Sequence of chain 4.A:
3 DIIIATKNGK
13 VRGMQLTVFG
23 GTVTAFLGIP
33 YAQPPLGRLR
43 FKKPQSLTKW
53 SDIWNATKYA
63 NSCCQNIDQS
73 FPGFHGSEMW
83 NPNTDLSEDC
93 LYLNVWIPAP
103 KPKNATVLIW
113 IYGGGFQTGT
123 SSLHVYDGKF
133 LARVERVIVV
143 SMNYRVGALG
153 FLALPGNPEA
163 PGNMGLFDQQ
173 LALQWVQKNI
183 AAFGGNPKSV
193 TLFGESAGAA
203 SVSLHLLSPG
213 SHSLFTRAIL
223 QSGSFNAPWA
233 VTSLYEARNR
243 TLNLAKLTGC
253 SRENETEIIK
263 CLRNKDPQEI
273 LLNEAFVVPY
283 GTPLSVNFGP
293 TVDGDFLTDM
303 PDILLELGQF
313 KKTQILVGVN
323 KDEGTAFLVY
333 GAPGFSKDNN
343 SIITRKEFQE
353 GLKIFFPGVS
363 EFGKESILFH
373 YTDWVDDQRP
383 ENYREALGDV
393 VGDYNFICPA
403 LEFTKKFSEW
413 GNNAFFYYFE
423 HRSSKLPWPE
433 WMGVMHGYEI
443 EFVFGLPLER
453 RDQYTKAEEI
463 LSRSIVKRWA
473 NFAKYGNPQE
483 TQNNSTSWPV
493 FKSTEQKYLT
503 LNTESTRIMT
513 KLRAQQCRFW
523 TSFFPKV

A protein and the small-molecule ligand that binds it are described below.
Small molecule (SMILES): CC(=O)N[C@H]1[C@H](O[C@H]2[C@H](O)[C@@H](NC(C)=O)CO[C@@H]2CO[C@H]2O[C@@H](C)[C@@H](O)[C@@H](O)[C@@H]2O)O[C@H](CO)[C@@H](O)[C@@H]1O

Binding-site contacts:
Ligand atom C7 contacts residue ASN341 of chain 4.A at 3.3 Å.
Ligand atom C5 contacts residue GLY336 of chain 4.A at 4.2 Å.
Ligand atom N2 contacts residue GLY336 of chain 4.A at 4.4 Å.
Ligand atom O5 contacts residue SER338 of chain 4.A at 4.1 Å.
Ligand atom O7 contacts residue ASN342 of chain 4.A at 3.9 Å.
Ligand atom O7 contacts residue ASN341 of chain 4.A at 4.1 Å.
Ligand atom C5 contacts residue ASN341 of chain 4.A at 4.3 Å.
Ligand atom C8 contacts residue PRO335 of chain 4.A at 4.2 Å (hydrophobic).
Ligand atom C8 contacts residue ASN341 of chain 4.A at 3.3 Å.
Ligand atom C6 contacts residue SER338 of chain 4.A at 4.4 Å.
Ligand atom C1 contacts residue ASN341 of chain 4.A at 1.4 Å.
Ligand atom C8 contacts residue GLY336 of chain 4.A at 3.7 Å.
Ligand atom C5 contacts residue PHE337 of chain 4.A at 4.3 Å (hydrophobic).
Ligand atom C3 contacts residue GLY336 of chain 4.A at 4.1 Å.
Ligand atom C6 contacts residue SER338 of chain 4.A at 3.9 Å.
Ligand atom C6 contacts residue ASN341 of chain 4.A at 4.0 Å.
Ligand atom N2 contacts residue ASN341 of chain 4.A at 3.2 Å (h-bond).
Ligand atom C8 contacts residue PHE337 of chain 4.A at 3.6 Å (hydrophobic).
Ligand atom O5 contacts residue ASN341 of chain 4.A at 2.3 Å (h-bond).
Ligand atom O5 contacts residue SER338 of chain 4.A at 3.5 Å.
Ligand atom C1 contacts residue SER338 of chain 4.A at 3.8 Å.
Ligand atom C7 contacts residue GLY336 of chain 4.A at 3.5 Å.
Ligand atom C1 contacts residue GLY336 of chain 4.A at 4.2 Å.
Ligand atom C6 contacts residue PHE337 of chain 4.A at 3.9 Å (hydrophobic).
Ligand atom C4 contacts residue ASN341 of chain 4.A at 4.2 Å.
Ligand atom O4 contacts residue GLY336 of chain 4.A at 4.3 Å.
Ligand atom C8 contacts residue ALA334 of chain 4.A at 4.1 Å (hydrophobic).
Ligand atom C5 contacts residue ASN341 of chain 4.A at 3.6 Å.
Ligand atom C3 contacts residue ASN341 of chain 4.A at 3.9 Å.
Ligand atom C7 contacts residue PRO335 of chain 4.A at 4.1 Å (hydrophobic).
Ligand atom C5 contacts residue SER338 of chain 4.A at 4.0 Å.
Ligand atom O7 contacts residue PRO335 of chain 4.A at 3.3 Å.
Ligand atom C2 contacts residue ASN341 of chain 4.A at 2.6 Å.
Ligand atom O7 contacts residue GLY336 of chain 4.A at 3.2 Å (h-bond).